Sequence of chain 1.F:
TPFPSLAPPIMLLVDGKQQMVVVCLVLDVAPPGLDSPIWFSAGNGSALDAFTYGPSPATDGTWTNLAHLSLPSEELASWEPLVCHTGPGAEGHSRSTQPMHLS

Binding-site contacts:
Ligand atom C1 contacts residue SER89 of chain 1.F at 4.1 Å.
Ligand atom O4 contacts residue SER89 of chain 1.F at 4.5 Å.
Ligand atom C5 contacts residue SER89 of chain 1.F at 3.5 Å.
Ligand atom O7 contacts residue ASN55 of chain 1.F at 3.1 Å (h-bond).
Ligand atom N2 contacts residue TRP90 of chain 1.F at 3.8 Å.
Ligand atom C2 contacts residue ASN55 of chain 1.F at 2.2 Å.
Ligand atom C4 contacts residue ASN55 of chain 1.F at 4.1 Å.
Ligand atom C3 contacts residue ASN55 of chain 1.F at 3.6 Å.
Ligand atom C5 contacts residue ASN55 of chain 1.F at 3.6 Å.
Ligand atom C7 contacts residue ASN55 of chain 1.F at 3.3 Å.
Ligand atom C1 contacts residue TRP90 of chain 1.F at 4.3 Å (hydrophobic).
Ligand atom C1 contacts residue ASN55 of chain 1.F at 1.4 Å.
Ligand atom O5 contacts residue ASN55 of chain 1.F at 2.4 Å (h-bond).
Ligand atom O5 contacts residue SER89 of chain 1.F at 3.9 Å.
Ligand atom N2 contacts residue ASN55 of chain 1.F at 2.7 Å (h-bond).
Ligand atom C6 contacts residue SER89 of chain 1.F at 3.2 Å.

A protein and the small-molecule ligand that binds it are described below.
Small molecule (SMILES): CC(=O)N[C@@H]1[C@@H](O)[C@H](O)[C@@H](CO)O[C@H]1O